Sequence of chain 2.A:
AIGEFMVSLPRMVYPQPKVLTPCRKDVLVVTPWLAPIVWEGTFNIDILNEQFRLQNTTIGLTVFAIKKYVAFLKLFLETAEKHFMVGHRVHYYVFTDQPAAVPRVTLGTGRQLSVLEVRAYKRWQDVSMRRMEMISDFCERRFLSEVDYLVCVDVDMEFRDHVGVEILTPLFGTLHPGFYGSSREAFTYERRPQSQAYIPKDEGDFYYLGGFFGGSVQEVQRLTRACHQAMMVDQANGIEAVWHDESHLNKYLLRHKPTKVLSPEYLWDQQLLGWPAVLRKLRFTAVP

This protein binds this small molecule.
Small molecule (SMILES): O=c1ccn([C@@H]2O[C@H](CO[P](=O)(O)O[P](=O)(O)O[C@H]3O[C@H](CO)[C@@H](O)[C@H](O)[C@H]3O)[C@@H](O)[C@H]2O)c(=O)[nH]1

Binding-site contacts:
Ligand atom O1B contacts residue DA81 of chain 2.C at 3.1 Å (h-bond).
Ligand atom O2' contacts residue GLU246 of chain 2.A at 3.5 Å (salt-bridge).
Ligand atom PB contacts residue MN1 of chain 2.B at 3.3 Å.
Ligand atom O1A contacts residue TRP124 of chain 2.A at 3.4 Å (h-bond).
Ligand atom C2' contacts residue DA81 of chain 2.C at 3.3 Å.
Ligand atom O3' contacts residue LEU209 of chain 2.A at 3.5 Å.
Ligand atom O5C contacts residue TRP124 of chain 2.A at 3.5 Å.
Ligand atom O6' contacts residue ASP245 of chain 2.A at 2.6 Å (salt-bridge).
Ligand atom C6' contacts residue ASP245 of chain 2.A at 3.5 Å.
Ligand atom O2 contacts residue PHE64 of chain 2.A at 3.4 Å (h-bond).
Ligand atom O3A contacts residue TRP124 of chain 2.A at 3.3 Å.
Ligand atom O3' contacts residue GLU246 of chain 2.A at 2.7 Å (salt-bridge).
Ligand atom O4' contacts residue ARG131 of chain 2.A at 3.1 Å (salt-bridge).
Ligand atom C2 contacts residue TYR69 of chain 2.A at 3.6 Å (hydrophobic).
Ligand atom O4' contacts residue GLY210 of chain 2.A at 3.2 Å.
Ligand atom O4' contacts residue GLY211 of chain 2.A at 3.1 Å (h-bond).
Ligand atom O3' contacts residue GLY210 of chain 2.A at 3.0 Å (h-bond).
Ligand atom N3 contacts residue TYR69 of chain 2.A at 3.1 Å.
Ligand atom C2C contacts residue PHE64 of chain 2.A at 3.4 Å (hydrophobic).
Ligand atom O3' contacts residue GLY211 of chain 2.A at 2.8 Å (h-bond).
Ligand atom O2B contacts residue MN1 of chain 2.B at 2.1 Å.
Ligand atom C3' contacts residue ASP154 of chain 2.A at 3.5 Å.
Ligand atom O2C contacts residue VAL155 of chain 2.A at 3.4 Å (h-bond).
Ligand atom O1A contacts residue TYR69 of chain 2.A at 2.5 Å (h-bond).
Ligand atom C4 contacts residue TYR69 of chain 2.A at 3.3 Å (hydrophobic).
Ligand atom C2' contacts residue GLU246 of chain 2.A at 3.4 Å.
Ligand atom O2 contacts residue TYR69 of chain 2.A at 3.5 Å.
Ligand atom O3C contacts residue VAL155 of chain 2.A at 3.1 Å (h-bond).
Ligand atom O3C contacts residue ASP154 of chain 2.A at 3.4 Å.
Ligand atom N3 contacts residue ILE66 of chain 2.A at 2.9 Å (h-bond).
Ligand atom PA contacts residue MN1 of chain 2.B at 3.3 Å.
Ligand atom O2C contacts residue PHE64 of chain 2.A at 2.7 Å (h-bond).
Ligand atom O2 contacts residue ILE66 of chain 2.A at 2.8 Å (h-bond).
Ligand atom O3C contacts residue ASP156 of chain 2.A at 3.1 Å (salt-bridge).
Ligand atom O2' contacts residue DA81 of chain 2.C at 2.7 Å (h-bond).
Ligand atom O2A contacts residue ASP156 of chain 2.A at 2.9 Å (salt-bridge).
Ligand atom C5 contacts residue TRP124 of chain 2.A at 3.5 Å (hydrophobic).
Ligand atom O4' contacts residue ASP154 of chain 2.A at 3.0 Å (salt-bridge).
Ligand atom O2A contacts residue MN1 of chain 2.B at 2.2 Å.
Ligand atom O4 contacts residue TYR69 of chain 2.A at 3.5 Å.